This protein binds this small molecule.
Small molecule (SMILES): CC(=O)N[C@H]1[C@H](O[C@H]2[C@H](O)[C@@H](NC(C)=O)CO[C@@H]2CO)O[C@H](CO)[C@@H](O)[C@@H]1O

Binding-site contacts:
Ligand atom C4 contacts residue ASN424 of chain 1.B at 4.2 Å.
Ligand atom N2 contacts residue ASN424 of chain 1.B at 2.9 Å (h-bond).
Ligand atom C1 contacts residue ASN422 of chain 1.B at 3.9 Å.
Ligand atom O3 contacts residue PRO383 of chain 1.B at 3.4 Å.
Ligand atom C7 contacts residue PRO383 of chain 1.B at 4.3 Å (hydrophobic).
Ligand atom O7 contacts residue ASN424 of chain 1.B at 3.3 Å (h-bond).
Ligand atom N2 contacts residue PRO383 of chain 1.B at 4.3 Å.
Ligand atom C1 contacts residue ASN424 of chain 1.B at 1.4 Å.
Ligand atom C8 contacts residue THR384 of chain 1.B at 3.4 Å.
Ligand atom C3 contacts residue ASN424 of chain 1.B at 3.8 Å.
Ligand atom C5 contacts residue ASN424 of chain 1.B at 3.6 Å.
Ligand atom C7 contacts residue ASN424 of chain 1.B at 3.3 Å.
Ligand atom O5 contacts residue ASN424 of chain 1.B at 2.4 Å (h-bond).
Ligand atom C8 contacts residue GLY385 of chain 1.B at 3.9 Å.
Ligand atom C5 contacts residue ASN422 of chain 1.B at 4.4 Å.
Ligand atom O5 contacts residue ASN422 of chain 1.B at 3.3 Å (h-bond).
Ligand atom C8 contacts residue ASN424 of chain 1.B at 4.0 Å.
Ligand atom O6 contacts residue ASN422 of chain 1.B at 4.3 Å.
Ligand atom C6 contacts residue ASN422 of chain 1.B at 4.2 Å.
Ligand atom C6 contacts residue GLY385 of chain 1.B at 4.3 Å.
Ligand atom C8 contacts residue VAL425 of chain 1.B at 4.5 Å (hydrophobic).
Ligand atom C2 contacts residue ASN424 of chain 1.B at 2.4 Å.
Ligand atom C8 contacts residue PRO383 of chain 1.B at 3.9 Å (hydrophobic).

Sequence of chain 1.B:
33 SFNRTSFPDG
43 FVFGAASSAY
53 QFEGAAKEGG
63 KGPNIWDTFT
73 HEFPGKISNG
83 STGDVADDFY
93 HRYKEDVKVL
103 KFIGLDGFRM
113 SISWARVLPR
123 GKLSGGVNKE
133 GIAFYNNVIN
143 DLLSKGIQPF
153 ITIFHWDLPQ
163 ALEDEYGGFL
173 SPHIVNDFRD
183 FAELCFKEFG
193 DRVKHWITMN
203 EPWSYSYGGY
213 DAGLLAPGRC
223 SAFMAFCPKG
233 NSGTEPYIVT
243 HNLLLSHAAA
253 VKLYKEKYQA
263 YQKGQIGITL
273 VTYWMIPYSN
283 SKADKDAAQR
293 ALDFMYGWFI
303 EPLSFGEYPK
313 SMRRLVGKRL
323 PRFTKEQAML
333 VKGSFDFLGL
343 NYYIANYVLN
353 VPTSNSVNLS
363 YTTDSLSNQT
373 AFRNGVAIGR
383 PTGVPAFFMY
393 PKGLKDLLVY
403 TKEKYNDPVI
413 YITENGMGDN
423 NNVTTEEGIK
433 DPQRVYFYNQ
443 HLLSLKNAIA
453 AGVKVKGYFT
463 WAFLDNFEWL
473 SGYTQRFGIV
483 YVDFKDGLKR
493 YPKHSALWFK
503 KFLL